Binding-site contacts:
Ligand atom C12 contacts residue A7K1 of chain 1.C at 3.1 Å.
Ligand atom C12 contacts residue VAL273 of chain 1.A at 3.9 Å (hydrophobic).
Ligand atom C2 contacts residue THR218 of chain 1.A at 4.0 Å.
Ligand atom C5 contacts residue THR221 of chain 1.A at 4.0 Å.
Ligand atom C3 contacts residue A7K1 of chain 1.C at 3.7 Å.
Ligand atom C9 contacts residue LEU222 of chain 1.A at 3.9 Å (hydrophobic).
Ligand atom C13 contacts residue LEU234 of chain 1.A at 3.5 Å (hydrophobic).
Ligand atom C4 contacts residue A7K1 of chain 1.C at 3.6 Å.
Ligand atom C9 contacts residue LEU234 of chain 1.A at 4.2 Å (hydrophobic).
Ligand atom N1 contacts residue THR221 of chain 1.A at 3.3 Å (h-bond).
Ligand atom C6 contacts residue ARG220 of chain 1.A at 3.9 Å.
Ligand atom C8 contacts residue LEU222 of chain 1.A at 3.2 Å (hydrophobic).
Ligand atom C5 contacts residue A7K1 of chain 1.C at 3.5 Å.
Ligand atom C6 contacts residue THR221 of chain 1.A at 3.4 Å.
Ligand atom C2 contacts residue LEU222 of chain 1.A at 3.8 Å (hydrophobic).
Ligand atom C2 contacts residue A7K1 of chain 1.C at 3.5 Å.
Ligand atom C2 contacts residue PHE274 of chain 1.A at 3.8 Å (hydrophobic).
Ligand atom C1 contacts residue A7K1 of chain 1.C at 3.4 Å.
Ligand atom C13 contacts residue ARG237 of chain 1.A at 3.6 Å.
Ligand atom C1 contacts residue THR221 of chain 1.A at 4.2 Å.
Ligand atom C4 contacts residue LEU222 of chain 1.A at 4.0 Å (hydrophobic).
Ligand atom O1 contacts residue LEU234 of chain 1.A at 2.5 Å (h-bond).
Ligand atom C11 contacts residue A7K1 of chain 1.C at 3.8 Å.
Ligand atom N2 contacts residue A7K1 of chain 1.C at 3.8 Å.
Ligand atom C13 contacts residue LEU238 of chain 1.A at 4.1 Å (hydrophobic).
Ligand atom C10 contacts residue LEU234 of chain 1.A at 4.2 Å (hydrophobic).
Ligand atom C1 contacts residue THR218 of chain 1.A at 3.6 Å.
Ligand atom N2 contacts residue LEU222 of chain 1.A at 4.2 Å.
Ligand atom C3 contacts residue LEU222 of chain 1.A at 3.6 Å (hydrophobic).
Ligand atom N1 contacts residue LEU222 of chain 1.A at 3.0 Å (h-bond).
Ligand atom C5 contacts residue LEU222 of chain 1.A at 3.9 Å (hydrophobic).
Ligand atom C7 contacts residue THR221 of chain 1.A at 4.2 Å.
Ligand atom C1 contacts residue ARG220 of chain 1.A at 4.2 Å.
Ligand atom N1 contacts residue PRO224 of chain 1.A at 3.5 Å.
Ligand atom C7 contacts residue LEU222 of chain 1.A at 4.0 Å (hydrophobic).
Ligand atom C6 contacts residue A7K1 of chain 1.C at 3.5 Å.
Ligand atom C3 contacts residue VAL273 of chain 1.A at 3.6 Å (hydrophobic).
Ligand atom O1 contacts residue ARG237 of chain 1.A at 3.9 Å.
Ligand atom C7 contacts residue A7K1 of chain 1.C at 4.2 Å.
Ligand atom C10 contacts residue LEU238 of chain 1.A at 4.2 Å (hydrophobic).

This protein binds this small molecule.
Small molecule (SMILES): [NH3+]Cc1ccccc1N1CCC(CO)CC1

Sequence of chain 1.A:
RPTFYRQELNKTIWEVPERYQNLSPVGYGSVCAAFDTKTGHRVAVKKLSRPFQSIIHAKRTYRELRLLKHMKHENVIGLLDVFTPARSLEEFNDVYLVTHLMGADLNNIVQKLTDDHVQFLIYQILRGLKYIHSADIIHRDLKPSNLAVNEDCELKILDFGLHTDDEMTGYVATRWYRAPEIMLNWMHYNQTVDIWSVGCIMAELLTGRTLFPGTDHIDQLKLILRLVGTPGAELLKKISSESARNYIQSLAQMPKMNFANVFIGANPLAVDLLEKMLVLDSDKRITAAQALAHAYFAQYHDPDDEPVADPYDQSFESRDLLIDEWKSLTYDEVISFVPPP